Binding-site contacts:
Ligand atom OAL contacts residue GLU127 of chain 1.B at 2.8 Å (salt-bridge).
Ligand atom CAK contacts residue ASN61 of chain 1.A at 3.9 Å.
Ligand atom CAG contacts residue GOL1 of chain 1.F at 3.6 Å.
Ligand atom CAK contacts residue ILE57 of chain 1.A at 3.6 Å (hydrophobic).
Ligand atom CAH contacts residue GLU127 of chain 1.B at 3.2 Å.
Ligand atom CAD contacts residue VAL19 of chain 1.A at 3.8 Å (hydrophobic).
Ligand atom CAH contacts residue LEU135 of chain 1.B at 3.9 Å (hydrophobic).
Ligand atom CAF contacts residue PRO46 of chain 1.A at 3.7 Å (hydrophobic).
Ligand atom CAG contacts residue LEU135 of chain 1.B at 3.8 Å (hydrophobic).
Ligand atom CAM contacts residue GLU127 of chain 1.B at 4.0 Å.
Ligand atom CAJ contacts residue ILE57 of chain 1.A at 4.0 Å (hydrophobic).
Ligand atom CAF contacts residue ILE57 of chain 1.A at 3.6 Å (hydrophobic).
Ligand atom CAG contacts residue ASN134 of chain 1.B at 3.8 Å.
Ligand atom CAD contacts residue GLU50 of chain 1.A at 3.6 Å.
Ligand atom CAB contacts residue GOL1 of chain 1.F at 3.6 Å.
Ligand atom CAM contacts residue PHE20 of chain 1.A at 4.0 Å (hydrophobic).
Ligand atom CAC contacts residue GLU127 of chain 1.B at 3.6 Å.
Ligand atom CAM contacts residue PHE129 of chain 1.B at 4.2 Å (hydrophobic).
Ligand atom CAK contacts residue PRO46 of chain 1.A at 3.0 Å (hydrophobic).
Ligand atom CAJ contacts residue PRO46 of chain 1.A at 3.9 Å (hydrophobic).
Ligand atom OAL contacts residue GOL1 of chain 1.F at 3.8 Å.
Ligand atom CAJ contacts residue THR47 of chain 1.A at 3.8 Å.
Ligand atom CAJ contacts residue VAL19 of chain 1.A at 3.9 Å (hydrophobic).
Ligand atom CAG contacts residue GLU127 of chain 1.B at 3.6 Å.
Ligand atom CAK contacts residue THR47 of chain 1.A at 4.1 Å.
Ligand atom CAF contacts residue ASN61 of chain 1.A at 3.5 Å.
Ligand atom OAL contacts residue MSE136 of chain 1.B at 4.0 Å.
Ligand atom OAL contacts residue LEU135 of chain 1.B at 3.7 Å.
Ligand atom CAI contacts residue VAL19 of chain 1.A at 3.7 Å (hydrophobic).
Ligand atom CAJ contacts residue GLU50 of chain 1.A at 3.2 Å.
Ligand atom CAH contacts residue PHE20 of chain 1.A at 3.5 Å (hydrophobic).
Ligand atom OAL contacts residue PHE20 of chain 1.A at 4.2 Å.
Ligand atom NAE contacts residue MSE136 of chain 1.B at 3.8 Å.
Ligand atom CAC contacts residue LEU135 of chain 1.B at 3.8 Å (hydrophobic).
Ligand atom CAF contacts residue GOL1 of chain 1.F at 4.1 Å.
Ligand atom NAE contacts residue GOL1 of chain 1.F at 2.9 Å (h-bond).
Ligand atom CAB contacts residue ILE57 of chain 1.A at 4.0 Å (hydrophobic).
Ligand atom CAI contacts residue GLU50 of chain 1.A at 3.4 Å.
Ligand atom OAL contacts residue ASN134 of chain 1.B at 2.7 Å (h-bond).
Ligand atom NAE contacts residue LEU135 of chain 1.B at 4.2 Å.

This protein binds this small molecule.
Small molecule (SMILES): O=C1Nc2cccc3cccc1c23

Sequence of chain 1.A:
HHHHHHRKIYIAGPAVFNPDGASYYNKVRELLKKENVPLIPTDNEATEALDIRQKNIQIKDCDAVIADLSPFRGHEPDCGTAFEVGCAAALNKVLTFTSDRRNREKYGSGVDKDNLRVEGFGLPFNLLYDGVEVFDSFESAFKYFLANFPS

Sequence of chain 1.B:
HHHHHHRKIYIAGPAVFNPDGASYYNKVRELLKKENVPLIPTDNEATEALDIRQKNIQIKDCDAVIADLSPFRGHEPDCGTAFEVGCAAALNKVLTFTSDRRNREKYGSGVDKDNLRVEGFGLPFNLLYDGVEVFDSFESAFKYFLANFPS